The protein below binds the small molecule below.
Small molecule (SMILES): [H]/N=C(\N)c1ccc2ccc(OC)c(OCCCBr)c2c1

Sequence of chain 1.A:
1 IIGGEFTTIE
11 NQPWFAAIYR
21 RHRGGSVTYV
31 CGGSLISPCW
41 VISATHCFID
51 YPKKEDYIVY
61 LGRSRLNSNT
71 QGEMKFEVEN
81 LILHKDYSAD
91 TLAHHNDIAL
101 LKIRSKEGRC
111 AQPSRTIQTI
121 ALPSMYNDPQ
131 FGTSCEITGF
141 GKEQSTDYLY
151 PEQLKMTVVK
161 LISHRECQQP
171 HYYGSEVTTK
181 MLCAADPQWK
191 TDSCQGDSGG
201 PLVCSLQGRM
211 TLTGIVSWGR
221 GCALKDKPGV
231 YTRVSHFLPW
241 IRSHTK

Binding-site contacts:
Ligand atom C6 contacts residue SER217 of chain 1.A at 3.8 Å.
Ligand atom C10 contacts residue GLN195 of chain 1.A at 3.8 Å.
Ligand atom N2 contacts residue ASP192 of chain 1.A at 2.9 Å (salt-bridge).
Ligand atom N1 contacts residue SER193 of chain 1.A at 2.8 Å (h-bond).
Ligand atom C15 contacts residue ASP192 of chain 1.A at 3.4 Å.
Ligand atom N2 contacts residue CYS222 of chain 1.A at 3.7 Å.
Ligand atom C3 contacts residue SER198 of chain 1.A at 3.7 Å.
Ligand atom C12 contacts residue GLY221 of chain 1.A at 3.5 Å.
Ligand atom C13 contacts residue GLY221 of chain 1.A at 3.7 Å.
Ligand atom BR contacts residue SER145 of chain 1.A at 3.5 Å.
Ligand atom C15 contacts residue GLY229 of chain 1.A at 3.9 Å.
Ligand atom C7 contacts residue SER193 of chain 1.A at 3.9 Å.
Ligand atom O2 contacts residue GLN195 of chain 1.A at 3.5 Å (h-bond).
Ligand atom N1 contacts residue GLY229 of chain 1.A at 3.2 Å.
Ligand atom N2 contacts residue SER193 of chain 1.A at 3.7 Å.
Ligand atom C8 contacts residue SER193 of chain 1.A at 3.8 Å.
Ligand atom C9 contacts residue GLY221 of chain 1.A at 3.5 Å.
Ligand atom C7 contacts residue GLY219 of chain 1.A at 3.8 Å.
Ligand atom N2 contacts residue GLY221 of chain 1.A at 2.9 Å (h-bond).
Ligand atom C9 contacts residue CYS222 of chain 1.A at 3.9 Å (hydrophobic).
Ligand atom O1 contacts residue GLN195 of chain 1.A at 3.3 Å.
Ligand atom O2 contacts residue GLY221 of chain 1.A at 3.9 Å.
Ligand atom C15 contacts residue SER193 of chain 1.A at 3.2 Å.
Ligand atom BR contacts residue LYS142 of chain 1.A at 3.8 Å.
Ligand atom N1 contacts residue ASP192 of chain 1.A at 3.0 Å (salt-bridge).
Ligand atom C11 contacts residue GLN195 of chain 1.A at 3.5 Å.
Ligand atom C6 contacts residue VAL216 of chain 1.A at 3.7 Å (hydrophobic).
Ligand atom C4 contacts residue SER217 of chain 1.A at 3.7 Å.
Ligand atom C13 contacts residue CYS222 of chain 1.A at 3.8 Å (hydrophobic).
Ligand atom C12 contacts residue GLY219 of chain 1.A at 3.9 Å.
Ligand atom C7 contacts residue TRP218 of chain 1.A at 3.5 Å (hydrophobic).
Ligand atom C3 contacts residue SIN1 of chain 1.C at 3.6 Å.
Ligand atom O2 contacts residue CYS222 of chain 1.A at 3.5 Å (h-bond).
Ligand atom C2 contacts residue GLN195 of chain 1.A at 3.6 Å.
Ligand atom C1 contacts residue GLN195 of chain 1.A at 3.5 Å.
Ligand atom C6 contacts residue TRP218 of chain 1.A at 3.5 Å (hydrophobic).
Ligand atom C9 contacts residue CYS194 of chain 1.A at 3.9 Å (hydrophobic).
Ligand atom C4 contacts residue SER198 of chain 1.A at 3.1 Å.
Ligand atom BR contacts residue GLN195 of chain 1.A at 3.9 Å.
Ligand atom C14 contacts residue GLN195 of chain 1.A at 3.7 Å.